Sequence of chain 1.D:
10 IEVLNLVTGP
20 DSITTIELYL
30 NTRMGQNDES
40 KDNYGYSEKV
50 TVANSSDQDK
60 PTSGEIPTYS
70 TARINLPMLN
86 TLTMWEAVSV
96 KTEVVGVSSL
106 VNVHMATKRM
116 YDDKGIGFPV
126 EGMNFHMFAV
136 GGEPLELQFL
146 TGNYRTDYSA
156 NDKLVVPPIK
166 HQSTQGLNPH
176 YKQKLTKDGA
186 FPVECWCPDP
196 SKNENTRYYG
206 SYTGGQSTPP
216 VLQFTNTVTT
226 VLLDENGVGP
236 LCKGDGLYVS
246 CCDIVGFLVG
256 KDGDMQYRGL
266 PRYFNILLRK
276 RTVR

Sequence of chain 1.E:
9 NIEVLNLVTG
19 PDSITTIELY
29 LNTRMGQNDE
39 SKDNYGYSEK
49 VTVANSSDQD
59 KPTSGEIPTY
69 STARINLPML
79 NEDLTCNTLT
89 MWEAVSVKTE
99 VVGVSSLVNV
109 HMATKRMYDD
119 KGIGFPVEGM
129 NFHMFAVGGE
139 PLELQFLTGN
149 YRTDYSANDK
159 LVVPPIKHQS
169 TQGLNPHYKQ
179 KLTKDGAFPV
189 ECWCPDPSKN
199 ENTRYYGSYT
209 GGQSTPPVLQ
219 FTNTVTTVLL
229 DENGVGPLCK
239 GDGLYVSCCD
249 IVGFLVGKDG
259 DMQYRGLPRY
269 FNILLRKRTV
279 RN

This small molecule binds to this protein.
Small molecule (SMILES): CC(=O)N[C@H]1[C@H]([C@H](O)[C@H](O)CO)O[C@@](O)(C(=O)O)C[C@@H]1O

Binding-site contacts:
Ligand atom C6 contacts residue THR50 of chain 1.E at 3.7 Å.
Ligand atom O7 contacts residue ASN53 of chain 1.E at 4.0 Å.
Ligand atom O9 contacts residue ARG114 of chain 1.D at 2.9 Å (salt-bridge).
Ligand atom C4 contacts residue THR61 of chain 1.E at 3.8 Å.
Ligand atom O9 contacts residue THR50 of chain 1.E at 3.6 Å.
Ligand atom O1B contacts residue THR61 of chain 1.E at 3.3 Å.
Ligand atom C5 contacts residue LYS59 of chain 1.E at 3.7 Å.
Ligand atom O1A contacts residue THR50 of chain 1.E at 3.9 Å.
Ligand atom C9 contacts residue VAL51 of chain 1.E at 3.4 Å (hydrophobic).
Ligand atom O9 contacts residue VAL51 of chain 1.E at 3.0 Å (h-bond).
Ligand atom O7 contacts residue VAL51 of chain 1.E at 2.9 Å (h-bond).
Ligand atom C4 contacts residue LYS59 of chain 1.E at 3.3 Å.
Ligand atom C8 contacts residue VAL51 of chain 1.E at 3.9 Å (hydrophobic).
Ligand atom C11 contacts residue VAL51 of chain 1.E at 3.9 Å (hydrophobic).
Ligand atom C11 contacts residue ASP58 of chain 1.E at 3.9 Å.
Ligand atom O10 contacts residue LYS59 of chain 1.E at 3.0 Å (salt-bridge).
Ligand atom C10 contacts residue LYS59 of chain 1.E at 3.0 Å.
Ligand atom O8 contacts residue THR50 of chain 1.E at 3.6 Å.
Ligand atom O10 contacts residue ASP58 of chain 1.E at 3.9 Å.
Ligand atom N5 contacts residue THR50 of chain 1.E at 2.8 Å (h-bond).
Ligand atom C8 contacts residue THR50 of chain 1.E at 4.1 Å.
Ligand atom C7 contacts residue VAL51 of chain 1.E at 3.3 Å (hydrophobic).
Ligand atom C10 contacts residue VAL51 of chain 1.E at 4.2 Å (hydrophobic).
Ligand atom O1A contacts residue THR61 of chain 1.E at 4.0 Å.
Ligand atom O10 contacts residue GLN57 of chain 1.E at 3.6 Å.
Ligand atom C9 contacts residue ARG114 of chain 1.D at 3.6 Å.
Ligand atom C11 contacts residue PRO60 of chain 1.E at 3.8 Å (hydrophobic).
Ligand atom C11 contacts residue LYS59 of chain 1.E at 3.6 Å.
Ligand atom O4 contacts residue LYS59 of chain 1.E at 2.4 Å (salt-bridge).
Ligand atom C11 contacts residue ALA52 of chain 1.E at 3.6 Å (hydrophobic).
Ligand atom C7 contacts residue THR50 of chain 1.E at 3.7 Å.
Ligand atom C10 contacts residue ALA52 of chain 1.E at 4.0 Å (hydrophobic).
Ligand atom C10 contacts residue PRO60 of chain 1.E at 4.1 Å (hydrophobic).
Ligand atom C11 contacts residue HIS109 of chain 1.D at 3.8 Å.
Ligand atom C1 contacts residue THR61 of chain 1.E at 3.8 Å.
Ligand atom C11 contacts residue THR50 of chain 1.E at 3.3 Å.
Ligand atom O10 contacts residue ALA52 of chain 1.E at 3.7 Å.
Ligand atom N5 contacts residue LYS59 of chain 1.E at 3.2 Å (salt-bridge).
Ligand atom C5 contacts residue THR50 of chain 1.E at 3.8 Å.
Ligand atom C10 contacts residue THR50 of chain 1.E at 3.5 Å.